This small molecule binds to this protein.
Small molecule (SMILES): CSCC[C@H](NC(=O)[C@@H]1CCCN1C(=O)[C@H](CC(C)C)NC(=O)[C@H](CC(C)C)NC(=O)[C@H](CCCCN)NC(=O)[C@H](C)NC(=O)[C@H](CCCCN)NC(=O)[C@@H](N)CCCN=C(N)N)C(=O)N[C@@H](CCC(=O)O)C(=O)N[C@@H](CCC(=O)O)C(=O)N[C@@H](C)C(=O)N[C@@H](CC(C)C)C(=O)N[C@@H](CC(C)C)C(=O)N1CCC[C@H]1C=O

Sequence of chain 8.B:
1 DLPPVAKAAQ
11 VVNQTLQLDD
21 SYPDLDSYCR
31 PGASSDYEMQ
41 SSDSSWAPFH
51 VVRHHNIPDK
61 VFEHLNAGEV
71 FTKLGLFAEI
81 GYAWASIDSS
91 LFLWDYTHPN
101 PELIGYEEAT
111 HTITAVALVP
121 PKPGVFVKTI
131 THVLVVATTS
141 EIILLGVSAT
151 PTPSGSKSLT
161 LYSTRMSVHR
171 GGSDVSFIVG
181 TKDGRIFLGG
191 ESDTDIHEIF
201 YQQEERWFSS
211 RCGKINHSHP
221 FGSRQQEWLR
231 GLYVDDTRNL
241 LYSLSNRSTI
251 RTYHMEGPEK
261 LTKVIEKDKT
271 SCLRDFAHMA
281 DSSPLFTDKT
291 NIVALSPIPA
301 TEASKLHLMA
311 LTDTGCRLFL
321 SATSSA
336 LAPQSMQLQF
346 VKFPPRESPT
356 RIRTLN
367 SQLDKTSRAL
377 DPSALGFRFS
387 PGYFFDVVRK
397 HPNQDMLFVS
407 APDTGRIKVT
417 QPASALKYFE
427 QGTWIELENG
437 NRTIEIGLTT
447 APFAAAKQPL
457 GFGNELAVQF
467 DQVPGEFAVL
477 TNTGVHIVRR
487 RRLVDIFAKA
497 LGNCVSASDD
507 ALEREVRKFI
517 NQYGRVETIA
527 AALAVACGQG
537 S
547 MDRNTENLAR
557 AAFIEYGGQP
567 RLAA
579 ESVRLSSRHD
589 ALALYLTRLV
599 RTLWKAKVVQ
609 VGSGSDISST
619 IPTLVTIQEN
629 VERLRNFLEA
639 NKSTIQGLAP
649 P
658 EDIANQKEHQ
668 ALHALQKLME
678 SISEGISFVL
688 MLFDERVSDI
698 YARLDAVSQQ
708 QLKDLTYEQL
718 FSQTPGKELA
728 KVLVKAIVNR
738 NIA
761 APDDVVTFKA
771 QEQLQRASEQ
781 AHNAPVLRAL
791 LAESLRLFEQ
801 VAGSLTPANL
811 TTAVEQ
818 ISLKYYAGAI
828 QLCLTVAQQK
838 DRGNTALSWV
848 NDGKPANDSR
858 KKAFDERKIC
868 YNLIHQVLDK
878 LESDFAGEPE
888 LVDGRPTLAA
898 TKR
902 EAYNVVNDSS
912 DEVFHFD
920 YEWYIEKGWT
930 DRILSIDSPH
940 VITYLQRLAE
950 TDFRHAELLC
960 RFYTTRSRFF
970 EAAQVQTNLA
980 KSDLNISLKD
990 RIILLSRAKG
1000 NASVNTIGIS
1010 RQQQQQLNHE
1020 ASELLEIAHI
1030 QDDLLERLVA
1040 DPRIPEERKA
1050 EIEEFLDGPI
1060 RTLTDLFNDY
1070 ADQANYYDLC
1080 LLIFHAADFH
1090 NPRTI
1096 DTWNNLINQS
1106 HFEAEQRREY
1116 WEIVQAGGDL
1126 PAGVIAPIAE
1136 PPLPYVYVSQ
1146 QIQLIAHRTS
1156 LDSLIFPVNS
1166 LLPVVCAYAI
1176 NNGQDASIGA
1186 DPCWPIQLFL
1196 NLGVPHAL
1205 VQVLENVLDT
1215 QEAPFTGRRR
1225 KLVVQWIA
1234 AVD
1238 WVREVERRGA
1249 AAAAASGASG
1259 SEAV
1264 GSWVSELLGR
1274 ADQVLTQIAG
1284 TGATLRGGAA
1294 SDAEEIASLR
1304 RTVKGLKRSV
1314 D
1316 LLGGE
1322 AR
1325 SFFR

Sequence of chain 8.E:
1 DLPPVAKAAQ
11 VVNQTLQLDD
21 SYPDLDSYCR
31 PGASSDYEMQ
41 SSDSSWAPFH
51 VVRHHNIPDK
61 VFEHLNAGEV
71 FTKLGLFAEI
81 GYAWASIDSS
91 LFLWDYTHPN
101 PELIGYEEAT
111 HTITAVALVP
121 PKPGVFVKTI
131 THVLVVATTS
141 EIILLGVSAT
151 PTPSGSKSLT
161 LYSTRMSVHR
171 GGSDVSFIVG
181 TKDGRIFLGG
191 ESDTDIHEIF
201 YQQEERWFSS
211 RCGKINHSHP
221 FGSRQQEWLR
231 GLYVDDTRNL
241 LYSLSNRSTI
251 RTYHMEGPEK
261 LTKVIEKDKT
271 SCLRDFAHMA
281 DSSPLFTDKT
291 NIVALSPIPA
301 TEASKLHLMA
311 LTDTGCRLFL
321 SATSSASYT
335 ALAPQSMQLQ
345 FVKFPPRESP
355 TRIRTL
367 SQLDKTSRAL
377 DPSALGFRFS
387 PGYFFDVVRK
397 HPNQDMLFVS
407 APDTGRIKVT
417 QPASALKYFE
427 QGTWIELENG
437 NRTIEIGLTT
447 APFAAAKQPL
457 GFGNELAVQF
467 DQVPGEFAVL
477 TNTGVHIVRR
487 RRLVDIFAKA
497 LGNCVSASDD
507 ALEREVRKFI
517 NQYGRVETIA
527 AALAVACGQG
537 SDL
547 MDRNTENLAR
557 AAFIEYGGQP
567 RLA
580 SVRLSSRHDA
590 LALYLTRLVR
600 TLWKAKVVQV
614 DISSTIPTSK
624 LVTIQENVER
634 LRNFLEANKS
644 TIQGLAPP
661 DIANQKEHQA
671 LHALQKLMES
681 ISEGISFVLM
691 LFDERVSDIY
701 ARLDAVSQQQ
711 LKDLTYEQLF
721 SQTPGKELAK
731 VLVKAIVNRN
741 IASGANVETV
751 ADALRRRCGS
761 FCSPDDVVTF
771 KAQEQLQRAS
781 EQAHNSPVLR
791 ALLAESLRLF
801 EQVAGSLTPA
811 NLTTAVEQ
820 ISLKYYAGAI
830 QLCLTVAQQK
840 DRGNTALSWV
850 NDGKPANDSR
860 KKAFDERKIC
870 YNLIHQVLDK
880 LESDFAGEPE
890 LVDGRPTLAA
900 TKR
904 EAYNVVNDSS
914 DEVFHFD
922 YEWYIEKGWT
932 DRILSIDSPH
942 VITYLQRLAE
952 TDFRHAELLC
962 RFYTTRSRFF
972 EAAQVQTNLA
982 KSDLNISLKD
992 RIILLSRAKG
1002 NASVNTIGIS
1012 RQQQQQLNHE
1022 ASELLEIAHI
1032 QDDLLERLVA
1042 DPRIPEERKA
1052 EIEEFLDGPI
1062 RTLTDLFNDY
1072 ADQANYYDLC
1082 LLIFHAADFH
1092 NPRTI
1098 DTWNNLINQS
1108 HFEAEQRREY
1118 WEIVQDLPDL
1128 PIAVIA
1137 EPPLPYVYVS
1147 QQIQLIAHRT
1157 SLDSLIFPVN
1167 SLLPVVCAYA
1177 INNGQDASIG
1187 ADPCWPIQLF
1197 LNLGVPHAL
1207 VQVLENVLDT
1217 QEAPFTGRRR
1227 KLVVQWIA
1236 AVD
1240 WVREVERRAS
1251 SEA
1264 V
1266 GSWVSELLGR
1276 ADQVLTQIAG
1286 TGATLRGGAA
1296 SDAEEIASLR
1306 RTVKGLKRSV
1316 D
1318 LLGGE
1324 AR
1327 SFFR

Binding-site contacts:
Ligand atom CZ contacts residue TYR1076 of chain 8.B at 2.8 Å (hydrophobic).
Ligand atom C contacts residue ASN1074 of chain 8.B at 1.5 Å.
Ligand atom N contacts residue ALA1073 of chain 8.B at 2.0 Å.
Ligand atom C contacts residue ASN1074 of chain 8.B at 0.8 Å.
Ligand atom CA contacts residue ASN1074 of chain 8.B at 0.2 Å.
Ligand atom N contacts residue GLY105 of chain 8.E at 2.8 Å (h-bond).
Ligand atom CB contacts residue ASN1074 of chain 8.B at 1.7 Å.
Ligand atom CB contacts residue TYR1075 of chain 8.B at 2.8 Å (hydrophobic).
Ligand atom NE contacts residue TYR1076 of chain 8.B at 2.0 Å.
Ligand atom O contacts residue VAL127 of chain 8.E at 2.5 Å (h-bond).
Ligand atom N contacts residue TYR1075 of chain 8.B at 1.5 Å (h-bond).
Ligand atom CA contacts residue ASN1074 of chain 8.B at 0.6 Å.
Ligand atom O contacts residue ASP1071 of chain 8.B at 2.9 Å (salt-bridge).
Ligand atom NH1 contacts residue TYR1076 of chain 8.B at 1.9 Å (h-bond).
Ligand atom N contacts residue ASN1074 of chain 8.B at 2.3 Å (h-bond).
Ligand atom CG contacts residue TYR1076 of chain 8.B at 2.4 Å (hydrophobic).
Ligand atom NH1 contacts residue THR1097 of chain 8.B at 2.8 Å.
Ligand atom CZ contacts residue THR1097 of chain 8.B at 2.9 Å.
Ligand atom OE1 contacts residue ARG165 of chain 8.E at 2.9 Å (salt-bridge).
Ligand atom O contacts residue ALA1073 of chain 8.B at 2.7 Å.
Ligand atom C contacts residue ALA1073 of chain 8.B at 2.9 Å (hydrophobic).
Ligand atom NH1 contacts residue LEU1080 of chain 8.B at 2.6 Å (h-bond).
Ligand atom CG contacts residue ASN1074 of chain 8.B at 2.7 Å.
Ligand atom N contacts residue ASN1074 of chain 8.B at 1.0 Å.
Ligand atom O contacts residue ASN1074 of chain 8.B at 1.6 Å (h-bond).
Ligand atom CA contacts residue ALA1073 of chain 8.B at 3.0 Å (hydrophobic).
Ligand atom CZ contacts residue CYS1079 of chain 8.B at 1.6 Å (hydrophobic).
Ligand atom O contacts residue TYR1076 of chain 8.B at 2.3 Å (h-bond).
Ligand atom CD contacts residue TYR1076 of chain 8.B at 2.3 Å (hydrophobic).
Ligand atom CB contacts residue ASN1074 of chain 8.B at 1.8 Å.
Ligand atom CA contacts residue TYR1075 of chain 8.B at 2.5 Å (hydrophobic).
Ligand atom NE contacts residue CYS1079 of chain 8.B at 2.3 Å (h-bond).
Ligand atom N contacts residue ASN1074 of chain 8.B at 0.9 Å.
Ligand atom CB contacts residue TYR1076 of chain 8.B at 2.9 Å (hydrophobic).
Ligand atom CD contacts residue CYS1079 of chain 8.B at 2.6 Å (hydrophobic).
Ligand atom CG contacts residue ASN1074 of chain 8.B at 2.5 Å.
Ligand atom O contacts residue ASN1074 of chain 8.B at 2.1 Å (h-bond).
Ligand atom CG contacts residue TYR1075 of chain 8.B at 2.6 Å (hydrophobic).
Ligand atom NH2 contacts residue CYS1079 of chain 8.B at 2.0 Å.
Ligand atom NH1 contacts residue CYS1079 of chain 8.B at 1.7 Å.